Binding-site contacts:
Ligand atom C7 contacts residue ASN74 of chain 1.A at 3.4 Å.
Ligand atom C8 contacts residue VAL36 of chain 1.A at 4.5 Å (hydrophobic).
Ligand atom C4 contacts residue ASN74 of chain 1.A at 4.2 Å.
Ligand atom C8 contacts residue ASN74 of chain 1.A at 4.4 Å.
Ligand atom C2 contacts residue ASN74 of chain 1.A at 2.5 Å.
Ligand atom C1 contacts residue ASN74 of chain 1.A at 1.4 Å.
Ligand atom O7 contacts residue ASN74 of chain 1.A at 3.7 Å.
Ligand atom C3 contacts residue ASN74 of chain 1.A at 3.8 Å.
Ligand atom C5 contacts residue ASN74 of chain 1.A at 3.6 Å.
Ligand atom O5 contacts residue ASN74 of chain 1.A at 2.3 Å (h-bond).
Ligand atom O7 contacts residue LEU7 of chain 1.A at 3.9 Å.
Ligand atom C8 contacts residue PRO33 of chain 1.A at 3.2 Å (hydrophobic).
Ligand atom N2 contacts residue ASN74 of chain 1.A at 2.8 Å (h-bond).

Sequence of chain 1.A:
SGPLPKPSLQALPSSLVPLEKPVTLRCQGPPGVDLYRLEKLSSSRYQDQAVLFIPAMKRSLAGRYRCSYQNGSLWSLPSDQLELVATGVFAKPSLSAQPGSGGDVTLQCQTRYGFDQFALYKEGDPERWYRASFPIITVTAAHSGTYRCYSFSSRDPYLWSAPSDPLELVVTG

The protein below binds the small molecule below.
Small molecule (SMILES): CC(=O)N[C@@H]1[C@@H](O)[C@H](O)[C@@H](CO)O[C@H]1O